Binding-site contacts:
Ligand atom C1 contacts residue ASN76 of chain 1.D at 3.3 Å.
Ligand atom C2 contacts residue ASN76 of chain 1.D at 3.6 Å.
Ligand atom N2 contacts residue ASN76 of chain 1.D at 3.0 Å (h-bond).
Ligand atom O7 contacts residue ASN76 of chain 1.D at 3.6 Å.
Ligand atom C7 contacts residue ASN76 of chain 1.D at 3.4 Å.
Ligand atom C8 contacts residue ASN76 of chain 1.D at 3.6 Å.

This protein binds this small molecule.
Small molecule (SMILES): CC(=O)N[C@@H]1[C@@H](O)[C@H](O[C@H]2[C@H](O)[C@@H](NC(C)=O)CO[C@@H]2CO)[C@@H](CO)O[C@H]1O

Sequence of chain 1.D:
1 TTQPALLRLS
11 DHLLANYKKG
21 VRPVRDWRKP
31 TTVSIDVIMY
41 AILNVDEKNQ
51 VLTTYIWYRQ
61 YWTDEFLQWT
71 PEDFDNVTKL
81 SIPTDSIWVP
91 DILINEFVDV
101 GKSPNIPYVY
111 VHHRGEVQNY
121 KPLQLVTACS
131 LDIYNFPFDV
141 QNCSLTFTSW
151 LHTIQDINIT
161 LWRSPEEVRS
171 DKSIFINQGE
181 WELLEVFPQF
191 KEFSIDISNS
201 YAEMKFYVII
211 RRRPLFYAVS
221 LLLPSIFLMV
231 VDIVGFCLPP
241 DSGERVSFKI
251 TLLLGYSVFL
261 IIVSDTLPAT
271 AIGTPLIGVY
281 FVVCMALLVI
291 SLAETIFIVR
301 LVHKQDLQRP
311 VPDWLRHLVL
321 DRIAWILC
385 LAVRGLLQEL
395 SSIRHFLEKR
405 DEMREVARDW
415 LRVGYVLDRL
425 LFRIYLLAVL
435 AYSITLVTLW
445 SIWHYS